Sequence of chain 1.A:
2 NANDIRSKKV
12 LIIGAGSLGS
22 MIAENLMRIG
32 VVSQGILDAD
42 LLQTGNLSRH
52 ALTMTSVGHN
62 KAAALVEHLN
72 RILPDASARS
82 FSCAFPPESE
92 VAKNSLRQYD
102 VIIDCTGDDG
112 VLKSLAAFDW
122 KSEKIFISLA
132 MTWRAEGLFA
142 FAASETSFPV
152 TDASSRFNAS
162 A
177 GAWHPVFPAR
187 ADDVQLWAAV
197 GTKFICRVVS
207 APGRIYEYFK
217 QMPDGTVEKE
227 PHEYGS

Binding-site contacts:
Ligand atom CB contacts residue CYS106 of chain 1.A at 3.2 Å (hydrophobic).
Ligand atom C contacts residue GLY108 of chain 1.A at 3.9 Å.
Ligand atom NH1 contacts residue GLY108 of chain 1.A at 3.7 Å.
Ligand atom NE contacts residue PHE158 of chain 1.A at 3.6 Å.
Ligand atom CE2 contacts residue TRP134 of chain 1.A at 3.3 Å (hydrophobic).
Ligand atom OXT contacts residue LEU19 of chain 1.A at 2.9 Å (h-bond).
Ligand atom N contacts residue MET132 of chain 1.A at 2.9 Å (h-bond).
Ligand atom NH1 contacts residue PHE158 of chain 1.A at 3.9 Å.
Ligand atom CB contacts residue GLY108 of chain 1.A at 3.9 Å.
Ligand atom NH1 contacts residue ALA131 of chain 1.A at 3.9 Å.
Ligand atom O contacts residue ALA131 of chain 1.A at 3.7 Å.
Ligand atom CG2 contacts residue PHE158 of chain 1.A at 3.6 Å (hydrophobic).
Ligand atom CZ contacts residue TRP134 of chain 1.A at 3.8 Å (hydrophobic).
Ligand atom CD2 contacts residue THR133 of chain 1.A at 3.7 Å.
Ligand atom CD2 contacts residue TRP134 of chain 1.A at 3.4 Å (hydrophobic).
Ligand atom CA contacts residue MET132 of chain 1.A at 3.8 Å (hydrophobic).
Ligand atom CB contacts residue ALA162 of chain 1.A at 3.9 Å (hydrophobic).
Ligand atom OXT contacts residue GLY17 of chain 1.A at 3.8 Å.
Ligand atom CB contacts residue THR107 of chain 1.A at 3.8 Å.
Ligand atom O contacts residue MET132 of chain 1.A at 2.8 Å (h-bond).
Ligand atom OXT contacts residue SER18 of chain 1.A at 3.1 Å (h-bond).
Ligand atom OG1 contacts residue ALA162 of chain 1.A at 3.3 Å.
Ligand atom NH2 contacts residue ASP109 of chain 1.A at 3.7 Å.
Ligand atom NE contacts residue ASP110 of chain 1.A at 3.8 Å.
Ligand atom NH2 contacts residue LEU113 of chain 1.A at 3.6 Å.
Ligand atom CG contacts residue PHE140 of chain 1.A at 3.7 Å (hydrophobic).
Ligand atom OG1 contacts residue PHE140 of chain 1.A at 3.5 Å.
Ligand atom CG2 contacts residue ASN159 of chain 1.A at 3.4 Å.
Ligand atom N contacts residue ASN159 of chain 1.A at 3.7 Å.
Ligand atom CB contacts residue ALA131 of chain 1.A at 3.7 Å (hydrophobic).
Ligand atom CA contacts residue MET132 of chain 1.A at 3.4 Å (hydrophobic).
Ligand atom CB contacts residue ASN159 of chain 1.A at 3.7 Å.
Ligand atom NH2 contacts residue GLY108 of chain 1.A at 3.8 Å.
Ligand atom CD2 contacts residue MET132 of chain 1.A at 3.8 Å (hydrophobic).
Ligand atom O contacts residue GLY108 of chain 1.A at 3.2 Å (h-bond).
Ligand atom CZ contacts residue ASP110 of chain 1.A at 3.8 Å.
Ligand atom CZ contacts residue PHE158 of chain 1.A at 3.9 Å (hydrophobic).
Ligand atom NH2 contacts residue ASP110 of chain 1.A at 2.8 Å (salt-bridge).
Ligand atom CD contacts residue PHE158 of chain 1.A at 3.6 Å (hydrophobic).
Ligand atom C contacts residue MET132 of chain 1.A at 3.6 Å (hydrophobic).

This small molecule binds to this protein.
Small molecule (SMILES): C[C@H](NC(=O)[C@H](Cc1ccccc1)NC(=O)[C@H](CCCNC(N)=[NH2+])NC(=O)CNC(=O)[C@@H](N)[C@@H](C)O)C(=O)O